A small-molecule ligand and the protein it binds are described below.
Small molecule (SMILES): Nc1ccn([C@H]2C[C@H](O)[C@@H](CO[P](=O)(O)O[P](=O)(O)OP(=O)(O)O)O2)c(=O)n1

Binding-site contacts:
Ligand atom C5' contacts residue ASP546 of chain 1.A at 3.3 Å.
Ligand atom O2A contacts residue MN1 of chain 1.I at 2.4 Å.
Ligand atom O1B contacts residue GLN372 of chain 1.A at 3.0 Å (h-bond).
Ligand atom O2A contacts residue ASP546 of chain 1.A at 2.8 Å (salt-bridge).
Ligand atom O3G contacts residue ARG418 of chain 1.A at 3.3 Å (salt-bridge).
Ligand atom O3B contacts residue GLN372 of chain 1.A at 3.6 Å (h-bond).
Ligand atom N4 contacts residue DOC9 of chain 1.C at 3.6 Å (h-bond).
Ligand atom C5' contacts residue DOC9 of chain 1.C at 3.3 Å.
Ligand atom PB contacts residue MN1 of chain 1.I at 3.4 Å.
Ligand atom O4' contacts residue GLU374 of chain 1.A at 3.5 Å (salt-bridge).
Ligand atom O3' contacts residue GLU374 of chain 1.A at 3.3 Å (salt-bridge).
Ligand atom C2' contacts residue GLU374 of chain 1.A at 3.2 Å.
Ligand atom O1B contacts residue ILE373 of chain 1.A at 3.2 Å (h-bond).
Ligand atom O2B contacts residue GLN372 of chain 1.A at 3.0 Å.
Ligand atom O3G contacts residue SER371 of chain 1.A at 3.2 Å.
Ligand atom O3G contacts residue GLN372 of chain 1.A at 2.8 Å (h-bond).
Ligand atom O1B contacts residue TYR370 of chain 1.A at 3.2 Å (h-bond).
Ligand atom PG contacts residue GLN372 of chain 1.A at 3.6 Å.
Ligand atom PG contacts residue MN1 of chain 1.I at 3.4 Å.
Ligand atom O1B contacts residue ASP546 of chain 1.A at 3.3 Å (salt-bridge).
Ligand atom O1G contacts residue LYS422 of chain 1.A at 3.3 Å (salt-bridge).
Ligand atom C3' contacts residue TYR426 of chain 1.A at 3.5 Å (hydrophobic).
Ligand atom O3' contacts residue TYR426 of chain 1.A at 2.6 Å (h-bond).
Ligand atom O1B contacts residue MN1 of chain 1.I at 2.4 Å.
Ligand atom C1' contacts residue ARG331 of chain 1.A at 3.6 Å.
Ligand atom O2G contacts residue TYR370 of chain 1.A at 2.8 Å (h-bond).
Ligand atom PB contacts residue GLN372 of chain 1.A at 3.5 Å.
Ligand atom O4' contacts residue ARG331 of chain 1.A at 2.9 Å (salt-bridge).
Ligand atom O2G contacts residue MN1 of chain 1.I at 2.1 Å.
Ligand atom O3B contacts residue LYS422 of chain 1.A at 3.5 Å.
Ligand atom PA contacts residue MN1 of chain 1.I at 3.6 Å.
Ligand atom O2G contacts residue ASP369 of chain 1.A at 3.4 Å (salt-bridge).
Ligand atom O3' contacts residue ILE373 of chain 1.A at 3.3 Å.
Ligand atom O1A contacts residue LYS422 of chain 1.A at 3.0 Å (salt-bridge).
Ligand atom C2' contacts residue TYR426 of chain 1.A at 3.6 Å (hydrophobic).
Ligand atom O4' contacts residue DOC9 of chain 1.C at 3.2 Å.
Ligand atom C1' contacts residue GLU374 of chain 1.A at 3.4 Å.
Ligand atom O5' contacts residue DOC9 of chain 1.C at 2.9 Å.
Ligand atom O2B contacts residue TYR426 of chain 1.A at 2.5 Å (h-bond).
Ligand atom O1G contacts residue ARG418 of chain 1.A at 3.0 Å (salt-bridge).

Sequence of chain 1.A:
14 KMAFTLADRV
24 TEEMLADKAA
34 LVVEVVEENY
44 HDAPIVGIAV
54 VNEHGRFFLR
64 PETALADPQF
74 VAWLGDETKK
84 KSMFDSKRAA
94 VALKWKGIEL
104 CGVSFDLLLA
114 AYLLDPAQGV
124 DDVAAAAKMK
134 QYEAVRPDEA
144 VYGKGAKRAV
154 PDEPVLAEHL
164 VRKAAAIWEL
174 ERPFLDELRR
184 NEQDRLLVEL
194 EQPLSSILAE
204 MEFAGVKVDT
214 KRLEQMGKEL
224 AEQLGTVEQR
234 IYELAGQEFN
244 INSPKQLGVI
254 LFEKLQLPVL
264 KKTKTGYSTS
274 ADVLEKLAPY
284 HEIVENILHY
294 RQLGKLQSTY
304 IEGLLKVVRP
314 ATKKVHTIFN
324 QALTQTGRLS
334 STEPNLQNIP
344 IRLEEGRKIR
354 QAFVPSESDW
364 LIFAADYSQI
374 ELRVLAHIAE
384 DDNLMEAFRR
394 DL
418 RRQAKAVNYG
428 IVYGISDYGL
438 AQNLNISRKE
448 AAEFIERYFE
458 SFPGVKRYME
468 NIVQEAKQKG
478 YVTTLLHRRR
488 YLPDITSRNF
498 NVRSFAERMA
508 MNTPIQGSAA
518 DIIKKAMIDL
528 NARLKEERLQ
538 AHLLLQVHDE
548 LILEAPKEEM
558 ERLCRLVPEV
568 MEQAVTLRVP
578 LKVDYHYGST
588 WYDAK